Sequence of chain 4.B:
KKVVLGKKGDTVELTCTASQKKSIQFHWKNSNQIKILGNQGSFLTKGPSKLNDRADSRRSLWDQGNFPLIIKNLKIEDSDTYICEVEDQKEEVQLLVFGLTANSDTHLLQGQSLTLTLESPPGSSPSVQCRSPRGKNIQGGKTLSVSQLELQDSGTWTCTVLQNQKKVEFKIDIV

Binding-site contacts:
Ligand atom C4 contacts residue ASN134 of chain 4.A at 3.7 Å.
Ligand atom C3 contacts residue ASN134 of chain 4.A at 3.2 Å.
Ligand atom C3 contacts residue LYS90 of chain 4.B at 4.0 Å.
Ligand atom O3 contacts residue ASN134 of chain 4.A at 4.5 Å.
Ligand atom N2 contacts residue ASN134 of chain 4.A at 2.9 Å (h-bond).
Ligand atom C6 contacts residue LYS90 of chain 4.B at 3.8 Å.
Ligand atom O4 contacts residue LYS90 of chain 4.B at 3.1 Å (salt-bridge).
Ligand atom C4 contacts residue LYS90 of chain 4.B at 4.1 Å.
Ligand atom O7 contacts residue ASN134 of chain 4.A at 2.9 Å (h-bond).
Ligand atom O5 contacts residue ASN134 of chain 4.A at 2.4 Å (h-bond).
Ligand atom C5 contacts residue ASN134 of chain 4.A at 3.0 Å.
Ligand atom O3 contacts residue GLN33 of chain 4.B at 3.3 Å (h-bond).
Ligand atom C6 contacts residue ASN134 of chain 4.A at 4.3 Å.
Ligand atom C2 contacts residue ASN134 of chain 4.A at 2.5 Å.
Ligand atom C7 contacts residue ASN134 of chain 4.A at 3.2 Å.
Ligand atom O3 contacts residue LYS90 of chain 4.B at 3.0 Å (salt-bridge).
Ligand atom C1 contacts residue ASN134 of chain 4.A at 1.5 Å.
Ligand atom C3 contacts residue GLN33 of chain 4.B at 4.0 Å.

A small-molecule ligand and the protein it binds are described below.
Small molecule (SMILES): CC(=O)N[C@H]1CO[C@H](CO[C@@H]2O[C@@H](C)[C@@H](O)[C@@H](O)[C@@H]2O)[C@@H](O)[C@@H]1O

Sequence of chain 4.A:
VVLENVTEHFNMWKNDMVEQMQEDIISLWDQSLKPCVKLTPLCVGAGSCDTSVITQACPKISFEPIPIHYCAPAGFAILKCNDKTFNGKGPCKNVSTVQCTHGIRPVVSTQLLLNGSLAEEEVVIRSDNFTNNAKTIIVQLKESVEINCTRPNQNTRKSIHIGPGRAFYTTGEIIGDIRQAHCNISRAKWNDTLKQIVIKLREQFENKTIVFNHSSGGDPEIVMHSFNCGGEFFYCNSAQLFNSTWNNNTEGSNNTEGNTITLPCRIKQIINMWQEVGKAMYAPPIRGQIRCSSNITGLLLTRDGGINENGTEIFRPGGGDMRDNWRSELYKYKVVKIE